The protein below binds the small molecule below.
Small molecule (SMILES): C[C@H]1CCC[C@H](O)CCCCCc2cc(O)cc(O)c2C(=O)O1

Binding-site contacts:
Ligand atom CAM contacts residue ILE127 of chain 1.A at 4.0 Å (hydrophobic).
Ligand atom OAC contacts residue GLU56 of chain 1.A at 2.5 Å (salt-bridge).
Ligand atom OAD contacts residue LEU90 of chain 1.A at 3.4 Å (h-bond).
Ligand atom CAN contacts residue LEU228 of chain 1.A at 4.0 Å (hydrophobic).
Ligand atom CAF contacts residue GLU56 of chain 1.A at 3.5 Å.
Ligand atom CAA contacts residue MET124 of chain 1.A at 3.9 Å (hydrophobic).
Ligand atom CAL contacts residue LEU49 of chain 1.A at 3.6 Å (hydrophobic).
Ligand atom OAC contacts residue ALA53 of chain 1.A at 3.6 Å.
Ligand atom CAJ contacts residue LEU228 of chain 1.A at 4.0 Å (hydrophobic).
Ligand atom OAE contacts residue GLY224 of chain 1.A at 4.0 Å.
Ligand atom CAT contacts residue PHE107 of chain 1.A at 4.1 Å (hydrophobic).
Ligand atom CAS contacts residue LEU90 of chain 1.A at 3.9 Å (hydrophobic).
Ligand atom CAH contacts residue LEU49 of chain 1.A at 3.9 Å (hydrophobic).
Ligand atom CAJ contacts residue THR50 of chain 1.A at 4.0 Å.
Ligand atom CAG contacts residue ALA53 of chain 1.A at 3.7 Å (hydrophobic).
Ligand atom CAR contacts residue GLU56 of chain 1.A at 3.4 Å.
Ligand atom CAA contacts residue ILE127 of chain 1.A at 3.9 Å (hydrophobic).
Ligand atom CAI contacts residue LEU49 of chain 1.A at 3.9 Å (hydrophobic).
Ligand atom OAC contacts residue LEU52 of chain 1.A at 3.6 Å.
Ligand atom CAF contacts residue LEU90 of chain 1.A at 3.8 Å (hydrophobic).
Ligand atom CAG contacts residue LEU49 of chain 1.A at 3.6 Å (hydrophobic).
Ligand atom CAA contacts residue LEU131 of chain 1.A at 3.5 Å (hydrophobic).
Ligand atom CAU contacts residue PHE107 of chain 1.A at 4.0 Å (hydrophobic).
Ligand atom CAA contacts residue PHE107 of chain 1.A at 4.0 Å (hydrophobic).
Ligand atom CAO contacts residue GLY224 of chain 1.A at 3.5 Å.
Ligand atom OAB contacts residue MET91 of chain 1.A at 3.6 Å.
Ligand atom CAK contacts residue MET91 of chain 1.A at 4.1 Å (hydrophobic).
Ligand atom CAA contacts residue PHE128 of chain 1.A at 4.0 Å (hydrophobic).
Ligand atom OAE contacts residue MET46 of chain 1.A at 4.0 Å.
Ligand atom CAI contacts residue ALA53 of chain 1.A at 3.9 Å (hydrophobic).
Ligand atom CAM contacts residue MET124 of chain 1.A at 3.8 Å (hydrophobic).
Ligand atom OAD contacts residue MET91 of chain 1.A at 3.6 Å (h-bond).
Ligand atom OAB contacts residue LEU131 of chain 1.A at 4.0 Å.
Ligand atom OAB contacts residue LEU94 of chain 1.A at 3.7 Å.
Ligand atom CAO contacts residue HIS227 of chain 1.A at 3.9 Å.
Ligand atom CAW contacts residue HIS227 of chain 1.A at 3.8 Å.
Ligand atom OAE contacts residue HIS227 of chain 1.A at 2.9 Å (h-bond).
Ligand atom OAE contacts residue LEU228 of chain 1.A at 3.5 Å.
Ligand atom OAD contacts residue LEU94 of chain 1.A at 3.5 Å.
Ligand atom CAR contacts residue ALA53 of chain 1.A at 4.1 Å (hydrophobic).

Sequence of chain 1.A:
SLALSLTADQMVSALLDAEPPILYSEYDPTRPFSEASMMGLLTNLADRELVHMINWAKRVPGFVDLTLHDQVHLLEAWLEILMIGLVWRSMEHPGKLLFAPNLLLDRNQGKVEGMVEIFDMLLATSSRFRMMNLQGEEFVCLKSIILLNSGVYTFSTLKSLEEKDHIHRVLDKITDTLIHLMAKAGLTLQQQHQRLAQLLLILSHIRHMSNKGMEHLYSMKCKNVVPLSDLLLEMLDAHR